Sequence of chain 1.C:
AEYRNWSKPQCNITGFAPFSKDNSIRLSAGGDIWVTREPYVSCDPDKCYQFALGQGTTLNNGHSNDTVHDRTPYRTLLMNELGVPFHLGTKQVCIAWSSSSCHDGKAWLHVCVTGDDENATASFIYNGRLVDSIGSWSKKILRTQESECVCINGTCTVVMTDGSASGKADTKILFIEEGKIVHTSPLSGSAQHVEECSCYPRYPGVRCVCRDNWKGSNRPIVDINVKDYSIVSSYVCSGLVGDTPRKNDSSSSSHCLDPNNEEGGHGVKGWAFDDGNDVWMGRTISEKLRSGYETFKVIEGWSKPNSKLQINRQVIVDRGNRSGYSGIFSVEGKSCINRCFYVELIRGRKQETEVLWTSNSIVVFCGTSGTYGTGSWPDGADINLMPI

Binding-site contacts:
Ligand atom O7 contacts residue ASN248 of chain 1.C at 4.4 Å.
Ligand atom C4 contacts residue ASN248 of chain 1.C at 3.8 Å.
Ligand atom C3 contacts residue SER250 of chain 1.C at 4.4 Å.
Ligand atom C1 contacts residue ASN248 of chain 1.C at 1.5 Å.
Ligand atom C6 contacts residue SER250 of chain 1.C at 3.5 Å.
Ligand atom C6 contacts residue ASN248 of chain 1.C at 3.6 Å.
Ligand atom C7 contacts residue ASN248 of chain 1.C at 4.1 Å.
Ligand atom C4 contacts residue SER250 of chain 1.C at 3.4 Å.
Ligand atom C1 contacts residue SER251 of chain 1.C at 4.5 Å.
Ligand atom N2 contacts residue ASN248 of chain 1.C at 3.1 Å (h-bond).
Ligand atom O7 contacts residue SER251 of chain 1.C at 3.2 Å.
Ligand atom C2 contacts residue ASN248 of chain 1.C at 2.3 Å.
Ligand atom C7 contacts residue SER251 of chain 1.C at 3.8 Å.
Ligand atom C3 contacts residue ASN248 of chain 1.C at 3.6 Å.
Ligand atom C5 contacts residue SER250 of chain 1.C at 4.0 Å.
Ligand atom O6 contacts residue ASN248 of chain 1.C at 4.3 Å.
Ligand atom O5 contacts residue ASN248 of chain 1.C at 2.8 Å (h-bond).
Ligand atom O4 contacts residue SER250 of chain 1.C at 3.9 Å.
Ligand atom C2 contacts residue SER251 of chain 1.C at 3.7 Å.
Ligand atom N2 contacts residue SER251 of chain 1.C at 4.0 Å.
Ligand atom C5 contacts residue ASN248 of chain 1.C at 3.5 Å.

A small-molecule ligand and the protein it binds are described below.
Small molecule (SMILES): CC(=O)N[C@@H]1[C@@H](O)[C@H](O)[C@@H](CO)O[C@H]1O